Binding-site contacts:
Ligand atom O7 contacts residue GLY113 of chain 1.B at 2.8 Å (h-bond).
Ligand atom C4 contacts residue PHE246 of chain 1.B at 3.7 Å (hydrophobic).
Ligand atom C2 contacts residue SER114 of chain 1.B at 3.8 Å.
Ligand atom C5 contacts residue GLU39 of chain 1.B at 3.7 Å.
Ligand atom O8 contacts residue ASP274 of chain 1.B at 4.1 Å.
Ligand atom C1 contacts residue THR280 of chain 1.B at 3.8 Å.
Ligand atom C3 contacts residue THR280 of chain 1.B at 4.1 Å.
Ligand atom C5 contacts residue HIS84 of chain 1.B at 3.6 Å.
Ligand atom C5 contacts residue ILE268 of chain 1.B at 3.8 Å (hydrophobic).
Ligand atom O8 contacts residue GLY279 of chain 1.B at 2.8 Å (h-bond).
Ligand atom C4 contacts residue ILE268 of chain 1.B at 4.0 Å (hydrophobic).
Ligand atom O8 contacts residue GLY113 of chain 1.B at 3.2 Å (h-bond).
Ligand atom N6 contacts residue ASP274 of chain 1.B at 3.2 Å (salt-bridge).
Ligand atom C3 contacts residue PHE246 of chain 1.B at 3.7 Å (hydrophobic).
Ligand atom O8 contacts residue SER112 of chain 1.B at 4.0 Å.
Ligand atom O7 contacts residue SER112 of chain 1.B at 3.6 Å.
Ligand atom C4 contacts residue SER112 of chain 1.B at 3.8 Å.
Ligand atom C1 contacts residue THR278 of chain 1.B at 3.6 Å.
Ligand atom O7 contacts residue GLY279 of chain 1.B at 3.3 Å (h-bond).
Ligand atom O7 contacts residue THR278 of chain 1.B at 3.7 Å.
Ligand atom C1 contacts residue GLY279 of chain 1.B at 3.3 Å.
Ligand atom O8 contacts residue THR278 of chain 1.B at 3.5 Å.
Ligand atom O7 contacts residue THR280 of chain 1.B at 2.8 Å (h-bond).
Ligand atom O8 contacts residue SER114 of chain 1.B at 2.7 Å (h-bond).
Ligand atom C5 contacts residue ASP274 of chain 1.B at 3.6 Å.
Ligand atom C5 contacts residue SER112 of chain 1.B at 3.9 Å.
Ligand atom N6 contacts residue SER114 of chain 1.B at 2.9 Å (h-bond).
Ligand atom C2 contacts residue ASP274 of chain 1.B at 3.7 Å.
Ligand atom C1 contacts residue SER112 of chain 1.B at 3.4 Å.
Ligand atom C2 contacts residue SER112 of chain 1.B at 3.1 Å.
Ligand atom C1 contacts residue SER114 of chain 1.B at 3.6 Å.
Ligand atom C3 contacts residue SER112 of chain 1.B at 3.3 Å.
Ligand atom C5 contacts residue SER114 of chain 1.B at 3.8 Å.
Ligand atom C2 contacts residue THR278 of chain 1.B at 3.7 Å.
Ligand atom C3 contacts residue GLU104 of chain 1.B at 3.9 Å.
Ligand atom N6 contacts residue SER112 of chain 1.B at 3.5 Å (h-bond).
Ligand atom C3 contacts residue THR278 of chain 1.B at 4.0 Å.
Ligand atom O8 contacts residue SER276 of chain 1.B at 4.0 Å.
Ligand atom C1 contacts residue GLY113 of chain 1.B at 3.1 Å.
Ligand atom C4 contacts residue GLU104 of chain 1.B at 3.6 Å.

The small molecule below binds the protein below.
Small molecule (SMILES): O=C([O-])c1ccc[nH]1

Sequence of chain 1.B:
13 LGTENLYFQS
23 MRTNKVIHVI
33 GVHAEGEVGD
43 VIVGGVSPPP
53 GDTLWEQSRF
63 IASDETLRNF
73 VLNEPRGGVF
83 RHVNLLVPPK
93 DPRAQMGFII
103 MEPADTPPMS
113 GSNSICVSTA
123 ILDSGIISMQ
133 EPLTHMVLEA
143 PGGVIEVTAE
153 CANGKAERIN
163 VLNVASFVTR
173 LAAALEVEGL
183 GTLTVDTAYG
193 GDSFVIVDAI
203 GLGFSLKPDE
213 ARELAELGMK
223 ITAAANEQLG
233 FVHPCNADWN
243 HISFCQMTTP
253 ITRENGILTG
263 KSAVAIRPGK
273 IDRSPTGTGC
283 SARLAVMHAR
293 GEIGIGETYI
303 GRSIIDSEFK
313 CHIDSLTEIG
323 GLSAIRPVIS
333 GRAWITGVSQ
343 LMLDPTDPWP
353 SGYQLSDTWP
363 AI